A small-molecule ligand and the protein it binds are described below.
Small molecule (SMILES): CCn1c(C(=O)N(C2CC2)C2CC2)cc2c3c(ncn3C)c(Nc3cc(C)n(C)n3)nc21

Binding-site contacts:
Ligand atom C12 contacts residue VAL26 of chain 1.A at 3.7 Å (hydrophobic).
Ligand atom N7 contacts residue LEU95 of chain 1.A at 3.0 Å (h-bond).
Ligand atom C28 contacts residue TYR94 of chain 1.A at 3.3 Å (hydrophobic).
Ligand atom C23 contacts residue VAL26 of chain 1.A at 3.7 Å (hydrophobic).
Ligand atom C27 contacts residue LEU95 of chain 1.A at 3.4 Å (hydrophobic).
Ligand atom N8 contacts residue TYR94 of chain 1.A at 3.8 Å.
Ligand atom C9 contacts residue ALA43 of chain 1.A at 3.4 Å (hydrophobic).
Ligand atom C24 contacts residue ARG143 of chain 1.A at 3.7 Å.
Ligand atom C31 contacts residue PRO96 of chain 1.A at 3.8 Å (hydrophobic).
Ligand atom C23 contacts residue GLY21 of chain 1.A at 3.5 Å.
Ligand atom N30 contacts residue LEU18 of chain 1.A at 3.6 Å.
Ligand atom C18 contacts residue LEU18 of chain 1.A at 3.4 Å (hydrophobic).
Ligand atom C27 contacts residue TYR94 of chain 1.A at 2.8 Å (hydrophobic).
Ligand atom C11 contacts residue LEU146 of chain 1.A at 3.6 Å (hydrophobic).
Ligand atom C9 contacts residue LEU95 of chain 1.A at 3.4 Å (hydrophobic).
Ligand atom N7 contacts residue TYR94 of chain 1.A at 3.5 Å.
Ligand atom N10 contacts residue ALA43 of chain 1.A at 3.5 Å.
Ligand atom C9 contacts residue GLU93 of chain 1.A at 3.2 Å.
Ligand atom C27 contacts residue GLY98 of chain 1.A at 3.7 Å.
Ligand atom C21 contacts residue ASP157 of chain 1.A at 3.7 Å.
Ligand atom C25 contacts residue ASN144 of chain 1.A at 3.1 Å.
Ligand atom C22 contacts residue ASP157 of chain 1.A at 3.4 Å.
Ligand atom N7 contacts residue GLY98 of chain 1.A at 3.7 Å.
Ligand atom C26 contacts residue LEU95 of chain 1.A at 3.6 Å (hydrophobic).
Ligand atom C2 contacts residue LEU146 of chain 1.A at 3.7 Å (hydrophobic).
Ligand atom N8 contacts residue LEU95 of chain 1.A at 2.9 Å (h-bond).
Ligand atom C26 contacts residue GLY98 of chain 1.A at 3.4 Å.
Ligand atom C1 contacts residue LEU146 of chain 1.A at 3.8 Å (hydrophobic).
Ligand atom C11 contacts residue ALA43 of chain 1.A at 3.6 Å (hydrophobic).
Ligand atom C4 contacts residue LEU18 of chain 1.A at 3.7 Å (hydrophobic).
Ligand atom C25 contacts residue ARG143 of chain 1.A at 3.5 Å.
Ligand atom N30 contacts residue GLY98 of chain 1.A at 3.4 Å.
Ligand atom C23 contacts residue LYS20 of chain 1.A at 3.6 Å.
Ligand atom O17 contacts residue GLY19 of chain 1.A at 3.2 Å.
Ligand atom C27 contacts residue PRO96 of chain 1.A at 3.6 Å (hydrophobic).
Ligand atom N10 contacts residue LEU146 of chain 1.A at 3.3 Å.
Ligand atom C6 contacts residue LEU146 of chain 1.A at 3.5 Å (hydrophobic).
Ligand atom C25 contacts residue ASP157 of chain 1.A at 3.5 Å.
Ligand atom C11 contacts residue MET92 of chain 1.A at 3.7 Å (hydrophobic).
Ligand atom C31 contacts residue TYR94 of chain 1.A at 3.4 Å (hydrophobic).

Sequence of chain 1.A:
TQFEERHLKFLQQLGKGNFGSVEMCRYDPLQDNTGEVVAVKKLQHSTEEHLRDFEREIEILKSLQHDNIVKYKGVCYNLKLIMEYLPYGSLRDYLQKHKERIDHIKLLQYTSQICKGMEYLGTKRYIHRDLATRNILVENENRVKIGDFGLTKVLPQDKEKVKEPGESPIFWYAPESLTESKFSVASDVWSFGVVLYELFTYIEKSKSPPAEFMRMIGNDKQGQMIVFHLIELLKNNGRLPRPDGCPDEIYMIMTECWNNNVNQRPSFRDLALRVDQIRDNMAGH